Binding-site contacts:
Ligand atom C6 contacts residue VAL123 of chain 1.A at 4.1 Å (hydrophobic).
Ligand atom O5 contacts residue PHE119 of chain 1.A at 4.3 Å.
Ligand atom O6 contacts residue VAL123 of chain 1.A at 3.7 Å.
Ligand atom O5 contacts residue VAL123 of chain 1.A at 3.9 Å.
Ligand atom C7 contacts residue ASN163 of chain 1.A at 3.7 Å.
Ligand atom C2 contacts residue ASN163 of chain 1.A at 3.6 Å.
Ligand atom C8 contacts residue MET126 of chain 1.A at 4.1 Å (hydrophobic).
Ligand atom O5 contacts residue ASN163 of chain 1.A at 2.9 Å (h-bond).
Ligand atom C5 contacts residue VAL123 of chain 1.A at 3.7 Å (hydrophobic).
Ligand atom N2 contacts residue ASN163 of chain 1.A at 3.6 Å (h-bond).
Ligand atom C1 contacts residue VAL123 of chain 1.A at 4.3 Å (hydrophobic).
Ligand atom O7 contacts residue ASN163 of chain 1.A at 3.8 Å.
Ligand atom C5 contacts residue ASN163 of chain 1.A at 4.3 Å.
Ligand atom C1 contacts residue ASN163 of chain 1.A at 2.9 Å.
Ligand atom C8 contacts residue ASN163 of chain 1.A at 4.4 Å.

This protein binds this small molecule.
Small molecule (SMILES): CC(=O)N[C@@H]1[C@@H](O)[C@H](O)[C@@H](CO)O[C@H]1O

Sequence of chain 1.A:
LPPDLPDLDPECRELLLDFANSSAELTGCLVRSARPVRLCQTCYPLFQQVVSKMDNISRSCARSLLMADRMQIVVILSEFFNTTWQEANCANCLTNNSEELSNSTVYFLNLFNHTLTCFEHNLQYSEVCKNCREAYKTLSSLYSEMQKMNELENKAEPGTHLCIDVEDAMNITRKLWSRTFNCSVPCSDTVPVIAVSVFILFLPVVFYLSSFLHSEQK